Binding-site contacts:
Ligand atom CD2 contacts residue TRP108 of chain 3.A at 3.4 Å (hydrophobic).
Ligand atom N contacts residue SER33 of chain 1.A at 3.4 Å.
Ligand atom NE2 contacts residue LEU98 of chain 1.A at 3.8 Å.
Ligand atom NE1 contacts residue ARG72 of chain 1.A at 3.1 Å (salt-bridge).
Ligand atom CE1 contacts residue TRP67 of chain 1.A at 3.2 Å (hydrophobic).
Ligand atom O contacts residue TRP108 of chain 3.A at 3.6 Å.
Ligand atom N contacts residue LYS109 of chain 3.A at 2.7 Å (salt-bridge).
Ligand atom NE2 contacts residue TRP67 of chain 1.A at 3.7 Å.
Ligand atom CE2 contacts residue TRP108 of chain 3.A at 3.2 Å (hydrophobic).
Ligand atom NE2 contacts residue SER76 of chain 1.A at 2.8 Å (h-bond).
Ligand atom CZ contacts residue TRP96 of chain 1.A at 3.6 Å (hydrophobic).
Ligand atom NH1 contacts residue ALA105 of chain 3.A at 3.0 Å (h-bond).
Ligand atom NH2 contacts residue ALA105 of chain 3.A at 2.8 Å (h-bond).
Ligand atom CE1 contacts residue TRP108 of chain 3.A at 3.4 Å (hydrophobic).
Ligand atom NH1 contacts residue TRP108 of chain 3.A at 3.1 Å (h-bond).
Ligand atom O contacts residue ARG72 of chain 1.A at 2.7 Å (salt-bridge).
Ligand atom CB contacts residue TYR42 of chain 1.A at 3.5 Å (hydrophobic).
Ligand atom O contacts residue SER33 of chain 1.A at 2.9 Å (h-bond).
Ligand atom CG contacts residue TYR42 of chain 1.A at 3.8 Å (hydrophobic).
Ligand atom CZ contacts residue ALA105 of chain 3.A at 3.2 Å (hydrophobic).
Ligand atom CA contacts residue LYS109 of chain 3.A at 3.5 Å.
Ligand atom CB contacts residue TRP67 of chain 1.A at 3.5 Å (hydrophobic).
Ligand atom CD2 contacts residue SER76 of chain 1.A at 3.6 Å.
Ligand atom CA contacts residue SER33 of chain 1.A at 3.6 Å.
Ligand atom CG contacts residue TRP108 of chain 3.A at 3.6 Å (hydrophobic).
Ligand atom O contacts residue TYR31 of chain 1.A at 3.1 Å (h-bond).
Ligand atom CA contacts residue SER33 of chain 1.A at 3.7 Å.
Ligand atom O contacts residue SER33 of chain 1.A at 2.8 Å (h-bond).
Ligand atom CA contacts residue TRP67 of chain 1.A at 3.6 Å (hydrophobic).
Ligand atom NE2 contacts residue LEU98 of chain 1.A at 3.7 Å.
Ligand atom NH1 contacts residue ASN106 of chain 3.A at 3.4 Å (h-bond).
Ligand atom NE2 contacts residue THR78 of chain 1.A at 2.7 Å (h-bond).
Ligand atom CD1 contacts residue TRP108 of chain 3.A at 3.5 Å (hydrophobic).
Ligand atom NE2 contacts residue TRP67 of chain 1.A at 3.4 Å.
Ligand atom OE1 contacts residue TRP96 of chain 1.A at 3.7 Å.
Ligand atom CZ contacts residue TRP108 of chain 3.A at 3.5 Å (hydrophobic).
Ligand atom C contacts residue ARG72 of chain 1.A at 3.6 Å.
Ligand atom O contacts residue SER15 of chain 1.A at 3.5 Å (h-bond).
Ligand atom C contacts residue SER33 of chain 1.A at 3.4 Å.
Ligand atom CZ contacts residue TRP108 of chain 3.A at 3.5 Å (hydrophobic).

Sequence of chain 1.A:
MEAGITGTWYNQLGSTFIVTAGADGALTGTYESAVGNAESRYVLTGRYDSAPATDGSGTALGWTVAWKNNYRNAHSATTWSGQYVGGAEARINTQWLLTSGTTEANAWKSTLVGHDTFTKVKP

Sequence of chain 3.A:
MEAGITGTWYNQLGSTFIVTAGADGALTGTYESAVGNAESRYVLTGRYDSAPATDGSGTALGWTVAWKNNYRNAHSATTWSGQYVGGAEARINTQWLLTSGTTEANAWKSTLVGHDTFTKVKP

A protein and the small-molecule ligand that binds it are described below.
Small molecule (SMILES): C[C@H]([NH3+])C(=O)N[C@@H](Cc1c[nH]c2ccccc12)C(=O)N[C@@H](CCCNC(N)=[NH2+])C(=O)N[C@@H](CC1=CNCN1)C(=O)N1CCC[C@H]1C(=O)N[C@@H](CCC(N)=O)C(=O)N[C@@H](Cc1ccccc1)C(=O)NCC(=O)NCC(=O)O